Sequence of chain 1.A:
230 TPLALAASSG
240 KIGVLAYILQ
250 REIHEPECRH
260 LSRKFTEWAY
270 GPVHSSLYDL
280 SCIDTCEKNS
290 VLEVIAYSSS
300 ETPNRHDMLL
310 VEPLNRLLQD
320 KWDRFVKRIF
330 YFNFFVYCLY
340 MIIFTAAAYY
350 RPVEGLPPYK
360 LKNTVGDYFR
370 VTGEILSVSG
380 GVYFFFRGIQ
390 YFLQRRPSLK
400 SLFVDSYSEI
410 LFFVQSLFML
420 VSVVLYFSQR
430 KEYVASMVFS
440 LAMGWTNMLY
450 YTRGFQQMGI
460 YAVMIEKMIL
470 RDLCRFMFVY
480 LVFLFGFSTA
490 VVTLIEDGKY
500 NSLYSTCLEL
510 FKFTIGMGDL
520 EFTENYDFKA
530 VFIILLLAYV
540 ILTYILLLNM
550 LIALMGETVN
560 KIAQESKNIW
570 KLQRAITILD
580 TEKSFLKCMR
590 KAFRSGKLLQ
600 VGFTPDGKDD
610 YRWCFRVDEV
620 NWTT

Sequence of chain 1.F:
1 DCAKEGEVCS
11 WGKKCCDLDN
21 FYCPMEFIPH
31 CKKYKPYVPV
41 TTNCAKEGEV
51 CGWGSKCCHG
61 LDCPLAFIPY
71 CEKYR

The small molecule below binds the protein below.
Small molecule (SMILES): CCCCC(=O)OC[C@@H](COP(=O)(O)OCCN)OC(C)=O

Binding-site contacts:
Ligand atom C15 contacts residue 6OE1 of chain 1.I at 4.3 Å.
Ligand atom C15 contacts residue TRP53 of chain 1.F at 4.0 Å (hydrophobic).
Ligand atom O06 contacts residue VAL50 of chain 1.F at 4.4 Å.
Ligand atom C13 contacts residue 6OE1 of chain 1.I at 4.2 Å.
Ligand atom C02 contacts residue VAL50 of chain 1.F at 4.5 Å (hydrophobic).
Ligand atom O07 contacts residue 6OE1 of chain 1.I at 4.2 Å.
Ligand atom C14 contacts residue TRP53 of chain 1.F at 4.5 Å (hydrophobic).
Ligand atom O18 contacts residue 6OE1 of chain 1.I at 3.4 Å.
Ligand atom C14 contacts residue ILE68 of chain 1.F at 4.3 Å (hydrophobic).
Ligand atom N01 contacts residue GLU49 of chain 1.F at 3.7 Å.
Ligand atom C16 contacts residue TRP53 of chain 1.F at 3.9 Å (hydrophobic).
Ligand atom O22 contacts residue VAL50 of chain 1.F at 3.5 Å.
Ligand atom C09 contacts residue 6OE1 of chain 1.I at 4.3 Å.
Ligand atom N01 contacts residue VAL50 of chain 1.F at 3.1 Å (h-bond).
Ligand atom C11 contacts residue 6OE1 of chain 1.I at 4.5 Å.
Ligand atom C20 contacts residue VAL50 of chain 1.F at 4.2 Å (hydrophobic).
Ligand atom P05 contacts residue ARG429 of chain 1.A at 4.3 Å.
Ligand atom O08 contacts residue ARG429 of chain 1.A at 4.0 Å.
Ligand atom C13 contacts residue TRP53 of chain 1.F at 4.3 Å (hydrophobic).
Ligand atom C17 contacts residue TRP53 of chain 1.F at 4.4 Å (hydrophobic).
Ligand atom C09 contacts residue ARG429 of chain 1.A at 3.3 Å.
Ligand atom O07 contacts residue ARG429 of chain 1.A at 3.8 Å.
Ligand atom C10 contacts residue VAL50 of chain 1.F at 4.2 Å (hydrophobic).
Ligand atom C21 contacts residue TYR70 of chain 1.F at 4.5 Å (hydrophobic).
Ligand atom O06 contacts residue ARG429 of chain 1.A at 4.3 Å.
Ligand atom C03 contacts residue VAL50 of chain 1.F at 4.1 Å (hydrophobic).
Ligand atom C16 contacts residue PHE67 of chain 1.F at 4.4 Å (hydrophobic).
Ligand atom O18 contacts residue TRP53 of chain 1.F at 3.7 Å.